Binding-site contacts:
Ligand atom CA contacts residue ASP243 of chain 58.D at 4.3 Å.
Ligand atom O contacts residue ARG29 of chain 58.D at 3.8 Å.
Ligand atom C contacts residue ARG35 of chain 58.D at 3.6 Å.
Ligand atom C contacts residue ASP243 of chain 58.D at 3.8 Å.
Ligand atom NE2 contacts residue ARG36 of chain 58.D at 3.9 Å.
Ligand atom CD1 contacts residue LEU32 of chain 58.D at 3.8 Å (hydrophobic).
Ligand atom N contacts residue ARG35 of chain 58.D at 4.1 Å.
Ligand atom CD1 contacts residue LEU40 of chain 58.D at 3.8 Å (hydrophobic).
Ligand atom O contacts residue ARG35 of chain 58.D at 3.1 Å (salt-bridge).
Ligand atom CG contacts residue LEU40 of chain 58.D at 4.4 Å (hydrophobic).
Ligand atom OE1 contacts residue ARG36 of chain 58.D at 3.8 Å.
Ligand atom CB contacts residue PRO43 of chain 58.D at 3.8 Å (hydrophobic).
Ligand atom C contacts residue ARG36 of chain 58.D at 3.2 Å.
Ligand atom CG1 contacts residue ARG35 of chain 58.D at 4.2 Å.
Ligand atom CG2 contacts residue LEU40 of chain 58.D at 4.2 Å (hydrophobic).
Ligand atom O contacts residue ASP243 of chain 58.D at 4.1 Å.
Ligand atom OG contacts residue ILE25 of chain 58.D at 4.0 Å.
Ligand atom CB contacts residue ARG29 of chain 58.D at 4.1 Å.
Ligand atom CD1 contacts residue ARG29 of chain 58.D at 4.4 Å.
Ligand atom OG contacts residue ARG29 of chain 58.D at 4.3 Å.
Ligand atom C contacts residue ARG35 of chain 58.D at 4.4 Å.
Ligand atom O contacts residue ARG36 of chain 58.D at 3.6 Å (salt-bridge).
Ligand atom CA contacts residue ASP243 of chain 58.D at 3.3 Å.
Ligand atom N contacts residue ASP243 of chain 58.D at 3.2 Å (salt-bridge).
Ligand atom O contacts residue ARG35 of chain 58.D at 3.4 Å (salt-bridge).
Ligand atom CB contacts residue ASP243 of chain 58.D at 4.3 Å.
Ligand atom CA contacts residue PRO43 of chain 58.D at 4.4 Å (hydrophobic).
Ligand atom CD1 contacts residue ARG35 of chain 58.D at 4.5 Å.
Ligand atom CA contacts residue ASP243 of chain 58.D at 4.4 Å.
Ligand atom CB contacts residue LEU40 of chain 58.D at 4.1 Å (hydrophobic).
Ligand atom N contacts residue ASP243 of chain 58.D at 2.8 Å (salt-bridge).
Ligand atom CB contacts residue ARG35 of chain 58.D at 4.1 Å.
Ligand atom CG2 contacts residue PRO43 of chain 58.D at 3.9 Å (hydrophobic).
Ligand atom C contacts residue ASP243 of chain 58.D at 3.9 Å.
Ligand atom CA contacts residue ARG35 of chain 58.D at 3.9 Å.
Ligand atom CG2 contacts residue ASP243 of chain 58.D at 3.3 Å.
Ligand atom CA contacts residue ARG29 of chain 58.D at 4.0 Å.
Ligand atom N contacts residue PRO43 of chain 58.D at 4.4 Å.
Ligand atom CD contacts residue ARG36 of chain 58.D at 4.1 Å.
Ligand atom CB contacts residue ARG35 of chain 58.D at 3.5 Å.

The small molecule below binds the protein below.
Small molecule (SMILES): CC[C@H](C)[C@H](NC(=O)[C@H](CC(C)C)NC(=O)[C@H](CO)NC(=O)CNC(=O)[C@@H](NC(=O)[C@@H](N)[C@@H](C)O)C(C)C)C(=O)N[C@H](C=O)CCC(N)=O

Sequence of chain 58.D:
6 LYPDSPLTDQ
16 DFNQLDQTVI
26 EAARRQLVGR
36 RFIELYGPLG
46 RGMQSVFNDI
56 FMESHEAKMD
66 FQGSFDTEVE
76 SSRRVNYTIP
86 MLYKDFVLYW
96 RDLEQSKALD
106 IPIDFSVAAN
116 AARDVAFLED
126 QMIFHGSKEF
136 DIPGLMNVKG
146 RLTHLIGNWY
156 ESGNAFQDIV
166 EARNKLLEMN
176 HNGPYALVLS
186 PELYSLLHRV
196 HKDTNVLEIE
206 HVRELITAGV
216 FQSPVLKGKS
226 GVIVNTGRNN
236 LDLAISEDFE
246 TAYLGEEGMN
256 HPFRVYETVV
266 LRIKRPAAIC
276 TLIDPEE